Binding-site contacts:
Ligand atom C22 contacts residue SER146 of chain 1.B at 3.5 Å.
Ligand atom C2 contacts residue PRO127 of chain 1.B at 4.4 Å (hydrophobic).
Ligand atom C5 contacts residue TRP102 of chain 1.B at 4.1 Å (hydrophobic).
Ligand atom C4 contacts residue LEU213 of chain 1.B at 3.8 Å (hydrophobic).
Ligand atom C3 contacts residue TRP102 of chain 1.B at 4.4 Å (hydrophobic).
Ligand atom C22 contacts residue LEU213 of chain 1.B at 4.4 Å (hydrophobic).
Ligand atom O14 contacts residue ILE244 of chain 1.B at 4.5 Å.
Ligand atom C17 contacts residue PRO127 of chain 1.B at 4.5 Å (hydrophobic).
Ligand atom C22 contacts residue GLN142 of chain 1.B at 4.0 Å.
Ligand atom C3 contacts residue ILE105 of chain 1.B at 3.7 Å (hydrophobic).
Ligand atom C5 contacts residue LEU213 of chain 1.B at 3.6 Å (hydrophobic).
Ligand atom C21 contacts residue GLN142 of chain 1.B at 3.3 Å.
Ligand atom O14 contacts residue PRO127 of chain 1.B at 4.0 Å.
Ligand atom C8 contacts residue ASP101 of chain 1.B at 3.1 Å.
Ligand atom C21 contacts residue SER146 of chain 1.B at 4.4 Å.
Ligand atom C4 contacts residue PRO127 of chain 1.B at 4.4 Å (hydrophobic).
Ligand atom C21 contacts residue PRO127 of chain 1.B at 3.9 Å (hydrophobic).
Ligand atom C4 contacts residue ILE105 of chain 1.B at 3.7 Å (hydrophobic).
Ligand atom C3 contacts residue ASP101 of chain 1.B at 3.8 Å.
Ligand atom C8 contacts residue TRP102 of chain 1.B at 3.2 Å (hydrophobic).
Ligand atom C17 contacts residue SER146 of chain 1.B at 4.1 Å.
Ligand atom C21 contacts residue LEU248 of chain 1.B at 3.7 Å (hydrophobic).
Ligand atom C21 contacts residue ILE244 of chain 1.B at 3.6 Å (hydrophobic).
Ligand atom O14 contacts residue ILE105 of chain 1.B at 3.5 Å.
Ligand atom C2 contacts residue TYR148 of chain 1.B at 4.3 Å (hydrophobic).
Ligand atom C2 contacts residue ILE244 of chain 1.B at 3.5 Å (hydrophobic).
Ligand atom C6 contacts residue TYR148 of chain 1.B at 4.5 Å (hydrophobic).
Ligand atom C5 contacts residue ILE105 of chain 1.B at 3.3 Å (hydrophobic).
Ligand atom C8 contacts residue ILE105 of chain 1.B at 4.3 Å (hydrophobic).
Ligand atom C21 contacts residue ALA243 of chain 1.B at 3.9 Å (hydrophobic).
Ligand atom C6 contacts residue LEU213 of chain 1.B at 4.5 Å (hydrophobic).
Ligand atom C7 contacts residue TYR148 of chain 1.B at 4.5 Å (hydrophobic).
Ligand atom O14 contacts residue ASP101 of chain 1.B at 3.6 Å.
Ligand atom C8 contacts residue TYR209 of chain 1.B at 3.9 Å (hydrophobic).
Ligand atom O14 contacts residue TRP102 of chain 1.B at 4.5 Å.
Ligand atom C7 contacts residue ILE244 of chain 1.B at 4.3 Å (hydrophobic).
Ligand atom C7 contacts residue ASP101 of chain 1.B at 3.5 Å.
Ligand atom C17 contacts residue ALA243 of chain 1.B at 4.5 Å (hydrophobic).
Ligand atom C17 contacts residue GLN142 of chain 1.B at 3.9 Å.

Sequence of chain 1.B:
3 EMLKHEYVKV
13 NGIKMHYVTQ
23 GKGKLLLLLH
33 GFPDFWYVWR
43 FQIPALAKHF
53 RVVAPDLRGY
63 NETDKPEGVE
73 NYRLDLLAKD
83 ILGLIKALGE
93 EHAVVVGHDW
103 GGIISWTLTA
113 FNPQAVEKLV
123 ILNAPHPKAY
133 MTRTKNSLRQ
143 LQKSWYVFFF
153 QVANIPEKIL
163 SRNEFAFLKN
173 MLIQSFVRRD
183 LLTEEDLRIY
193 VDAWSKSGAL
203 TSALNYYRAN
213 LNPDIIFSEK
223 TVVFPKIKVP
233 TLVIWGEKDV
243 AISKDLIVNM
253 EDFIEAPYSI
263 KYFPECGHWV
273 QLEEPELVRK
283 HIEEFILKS

A small-molecule ligand and the protein it binds are described below.
Small molecule (SMILES): C=C(C)[C@@H]1CC[C@]2(C)O[C@@H]2C1